This small molecule binds to this protein.
Small molecule (SMILES): CC(=O)NCCCC[C@H](NC(=O)[C@H](C)NC(=O)CN)C(=O)N[C@@H](CCCN=C(N)N)C(=O)N[C@@H](Cc1cnc[nH]1)C(=O)N[C@@H](CCCN=C(N)N)C(=O)N[C@@H](CCCCN)C(=O)N[C@H](C(=O)O)C(C)C

Sequence of chain 1.A:
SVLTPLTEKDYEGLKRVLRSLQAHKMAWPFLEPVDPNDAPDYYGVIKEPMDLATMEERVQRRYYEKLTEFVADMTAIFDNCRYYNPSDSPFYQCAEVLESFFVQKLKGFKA

Binding-site contacts:
Ligand atom C contacts residue TYR88 of chain 1.A at 3.6 Å (hydrophobic).
Ligand atom CG contacts residue TYR88 of chain 1.A at 3.4 Å (hydrophobic).
Ligand atom CH3 contacts residue PRO33 of chain 1.A at 3.6 Å (hydrophobic).
Ligand atom O contacts residue PRO90 of chain 1.A at 3.6 Å.
Ligand atom NZ contacts residue VAL38 of chain 1.A at 3.9 Å.
Ligand atom OH contacts residue CYS85 of chain 1.A at 3.9 Å.
Ligand atom O contacts residue TYR88 of chain 1.A at 3.8 Å.
Ligand atom CB contacts residue TYR88 of chain 1.A at 3.7 Å (hydrophobic).
Ligand atom CG contacts residue ALA43 of chain 1.A at 3.8 Å (hydrophobic).
Ligand atom CD contacts residue TYR87 of chain 1.A at 3.3 Å (hydrophobic).
Ligand atom CE1 contacts residue TYR87 of chain 1.A at 3.6 Å (hydrophobic).
Ligand atom N contacts residue TYR88 of chain 1.A at 3.5 Å (h-bond).
Ligand atom CE1 contacts residue VAL49 of chain 1.A at 3.8 Å (hydrophobic).
Ligand atom CE contacts residue PHE95 of chain 1.A at 3.8 Å (hydrophobic).
Ligand atom CD contacts residue ASN89 of chain 1.A at 3.0 Å.
Ligand atom CE1 contacts residue TYR88 of chain 1.A at 3.7 Å (hydrophobic).
Ligand atom OH contacts residue ASN89 of chain 1.A at 2.9 Å (h-bond).
Ligand atom NE contacts residue ASN89 of chain 1.A at 3.7 Å.
Ligand atom CA contacts residue TYR88 of chain 1.A at 3.3 Å (hydrophobic).
Ligand atom CB contacts residue TYR88 of chain 1.A at 3.8 Å (hydrophobic).
Ligand atom NH2 contacts residue ARG86 of chain 1.A at 2.7 Å (salt-bridge).
Ligand atom CB contacts residue PRO90 of chain 1.A at 3.7 Å (hydrophobic).
Ligand atom CH contacts residue VAL38 of chain 1.A at 3.8 Å (hydrophobic).
Ligand atom N contacts residue TYR88 of chain 1.A at 2.8 Å (h-bond).
Ligand atom C contacts residue TYR88 of chain 1.A at 3.5 Å (hydrophobic).
Ligand atom CG contacts residue ASN89 of chain 1.A at 3.6 Å.
Ligand atom ND1 contacts residue TYR88 of chain 1.A at 2.9 Å (h-bond).
Ligand atom CG contacts residue TYR88 of chain 1.A at 3.4 Å (hydrophobic).
Ligand atom NH2 contacts residue TYR96 of chain 1.A at 3.7 Å.
Ligand atom CH3 contacts residue VAL38 of chain 1.A at 3.5 Å (hydrophobic).
Ligand atom CB contacts residue ASP42 of chain 1.A at 3.9 Å.
Ligand atom CE contacts residue ASN89 of chain 1.A at 3.7 Å.
Ligand atom O contacts residue PHE95 of chain 1.A at 3.8 Å.
Ligand atom CD contacts residue ARG86 of chain 1.A at 3.8 Å.
Ligand atom O contacts residue ASP42 of chain 1.A at 3.5 Å (salt-bridge).
Ligand atom CB contacts residue PHE95 of chain 1.A at 3.8 Å (hydrophobic).
Ligand atom CG contacts residue TYR88 of chain 1.A at 3.9 Å (hydrophobic).
Ligand atom CG contacts residue TYR87 of chain 1.A at 3.6 Å (hydrophobic).
Ligand atom CD contacts residue ALA43 of chain 1.A at 3.7 Å (hydrophobic).
Ligand atom NH2 contacts residue ASN89 of chain 1.A at 3.5 Å (h-bond).